Sequence of chain 3.D:
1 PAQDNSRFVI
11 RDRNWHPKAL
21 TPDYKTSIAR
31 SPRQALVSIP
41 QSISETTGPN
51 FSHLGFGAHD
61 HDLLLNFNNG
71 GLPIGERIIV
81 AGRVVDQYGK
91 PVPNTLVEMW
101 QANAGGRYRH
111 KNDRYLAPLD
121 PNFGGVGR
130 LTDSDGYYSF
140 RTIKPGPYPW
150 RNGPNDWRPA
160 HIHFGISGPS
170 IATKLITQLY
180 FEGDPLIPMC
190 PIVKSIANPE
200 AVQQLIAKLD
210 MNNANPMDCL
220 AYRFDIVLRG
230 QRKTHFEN

Binding-site contacts:
Ligand atom C5 contacts residue ARG150 of chain 3.D at 4.1 Å.
Ligand atom C4 contacts residue SER38 of chain 3.F at 3.9 Å.
Ligand atom C1 contacts residue PRO40 of chain 3.F at 4.0 Å (hydrophobic).
Ligand atom C5 contacts residue LEU160 of chain 3.B at 4.3 Å (hydrophobic).
Ligand atom C6 contacts residue MET216 of chain 2.D at 4.3 Å (hydrophobic).
Ligand atom C5 contacts residue PRO40 of chain 3.F at 3.9 Å (hydrophobic).
Ligand atom C6 contacts residue ARG150 of chain 3.D at 3.4 Å.
Ligand atom C3 contacts residue PRO40 of chain 3.F at 3.7 Å (hydrophobic).
Ligand atom F9 contacts residue SER38 of chain 3.F at 3.2 Å.
Ligand atom C4 contacts residue PRO40 of chain 3.F at 3.7 Å (hydrophobic).
Ligand atom O7 contacts residue MET216 of chain 2.D at 3.8 Å.
Ligand atom C4 contacts residue ILE39 of chain 3.F at 3.8 Å (hydrophobic).
Ligand atom C3 contacts residue ILE39 of chain 3.F at 4.2 Å (hydrophobic).
Ligand atom C1 contacts residue ARG150 of chain 3.D at 4.2 Å.
Ligand atom C1 contacts residue MET216 of chain 2.D at 3.6 Å (hydrophobic).
Ligand atom C2 contacts residue PRO40 of chain 3.F at 3.8 Å (hydrophobic).
Ligand atom O8 contacts residue PRO40 of chain 3.F at 3.8 Å.
Ligand atom F9 contacts residue PRO40 of chain 3.F at 3.9 Å.
Ligand atom F9 contacts residue PRO153 of chain 3.D at 3.8 Å.
Ligand atom C6 contacts residue LEU160 of chain 3.B at 4.0 Å (hydrophobic).
Ligand atom O7 contacts residue ARG150 of chain 3.D at 3.8 Å.
Ligand atom C6 contacts residue PRO40 of chain 3.F at 3.9 Å (hydrophobic).
Ligand atom O8 contacts residue MET216 of chain 2.D at 3.4 Å.
Ligand atom O8 contacts residue PRO215 of chain 2.D at 3.8 Å.
Ligand atom C3 contacts residue MET216 of chain 2.D at 4.0 Å (hydrophobic).
Ligand atom C2 contacts residue MET216 of chain 2.D at 3.4 Å (hydrophobic).
Ligand atom F9 contacts residue ILE39 of chain 3.F at 3.4 Å.
Ligand atom C3 contacts residue PRO153 of chain 3.D at 4.3 Å (hydrophobic).
Ligand atom C5 contacts residue ILE39 of chain 3.F at 4.1 Å (hydrophobic).
Ligand atom C5 contacts residue SER38 of chain 3.F at 3.5 Å.

Sequence of chain 3.F:
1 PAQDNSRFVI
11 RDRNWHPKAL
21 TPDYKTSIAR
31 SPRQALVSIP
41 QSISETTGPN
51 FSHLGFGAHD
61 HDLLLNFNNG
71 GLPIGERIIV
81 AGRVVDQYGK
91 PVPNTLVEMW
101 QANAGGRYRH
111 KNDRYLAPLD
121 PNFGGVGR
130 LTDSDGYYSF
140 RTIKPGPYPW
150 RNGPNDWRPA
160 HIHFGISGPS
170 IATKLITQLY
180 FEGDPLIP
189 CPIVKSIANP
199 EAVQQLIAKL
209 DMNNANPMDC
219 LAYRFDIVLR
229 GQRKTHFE

Sequence of chain 3.B:
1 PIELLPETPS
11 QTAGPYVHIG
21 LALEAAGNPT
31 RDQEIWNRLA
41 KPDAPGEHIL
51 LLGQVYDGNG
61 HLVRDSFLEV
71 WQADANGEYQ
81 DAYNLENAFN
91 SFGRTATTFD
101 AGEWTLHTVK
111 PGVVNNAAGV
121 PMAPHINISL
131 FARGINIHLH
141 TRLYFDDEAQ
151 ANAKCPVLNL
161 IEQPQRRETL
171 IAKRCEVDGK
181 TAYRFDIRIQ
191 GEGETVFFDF

This small molecule binds to this protein.
Small molecule (SMILES): Oc1ccc(F)cc1O

Sequence of chain 2.D:
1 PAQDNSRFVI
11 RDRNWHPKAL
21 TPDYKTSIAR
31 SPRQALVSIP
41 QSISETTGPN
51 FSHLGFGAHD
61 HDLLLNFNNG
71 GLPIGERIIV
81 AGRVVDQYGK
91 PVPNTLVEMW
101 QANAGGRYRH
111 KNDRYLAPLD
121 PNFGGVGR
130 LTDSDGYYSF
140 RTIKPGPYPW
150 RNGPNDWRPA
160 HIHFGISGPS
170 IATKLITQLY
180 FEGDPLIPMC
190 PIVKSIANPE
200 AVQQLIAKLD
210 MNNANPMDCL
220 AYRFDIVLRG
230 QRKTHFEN